Binding-site contacts:
Ligand atom OD2 contacts residue GLN245 of chain 1.D at 3.7 Å.
Ligand atom CB contacts residue THR176 of chain 1.D at 3.9 Å.
Ligand atom C contacts residue THR176 of chain 1.D at 4.5 Å.
Ligand atom OD1 contacts residue LEU289 of chain 1.D at 3.8 Å.
Ligand atom OD2 contacts residue ARG243 of chain 1.D at 2.9 Å (salt-bridge).
Ligand atom O contacts residue LYS93 of chain 1.E at 3.2 Å (salt-bridge).
Ligand atom CB contacts residue LEU289 of chain 1.D at 3.5 Å (hydrophobic).
Ligand atom CB contacts residue GLN245 of chain 1.D at 4.4 Å.
Ligand atom O contacts residue ARG114 of chain 1.D at 3.5 Å (salt-bridge).
Ligand atom OD1 contacts residue ARG243 of chain 1.D at 3.1 Å (salt-bridge).
Ligand atom OXT contacts residue ARG175 of chain 1.D at 2.9 Å (salt-bridge).
Ligand atom OD1 contacts residue PRO290 of chain 1.D at 3.8 Å.
Ligand atom CA contacts residue THR176 of chain 1.D at 4.0 Å.
Ligand atom N contacts residue LEU289 of chain 1.D at 2.6 Å (h-bond).
Ligand atom O contacts residue PO41 of chain 1.N at 2.8 Å (h-bond).
Ligand atom OD2 contacts residue PRO290 of chain 1.D at 3.9 Å.
Ligand atom CA contacts residue LEU289 of chain 1.D at 3.4 Å (hydrophobic).
Ligand atom OD2 contacts residue LYS93 of chain 1.E at 3.3 Å (salt-bridge).
Ligand atom OD2 contacts residue LEU289 of chain 1.D at 4.3 Å.
Ligand atom OXT contacts residue HIS142 of chain 1.D at 3.8 Å.
Ligand atom C contacts residue ARG175 of chain 1.D at 3.8 Å.
Ligand atom C contacts residue ARG114 of chain 1.D at 4.0 Å.
Ligand atom OXT contacts residue ARG114 of chain 1.D at 4.4 Å.
Ligand atom CG contacts residue PRO290 of chain 1.D at 3.9 Å (hydrophobic).
Ligand atom O contacts residue ARG175 of chain 1.D at 3.2 Å (salt-bridge).
Ligand atom N contacts residue LYS93 of chain 1.E at 3.7 Å.
Ligand atom CG contacts residue ARG243 of chain 1.D at 3.7 Å.
Ligand atom C contacts residue PO41 of chain 1.N at 3.6 Å.
Ligand atom CG contacts residue GLN245 of chain 1.D at 3.5 Å.
Ligand atom CA contacts residue PO41 of chain 1.N at 3.6 Å.
Ligand atom N contacts residue PRO290 of chain 1.D at 3.5 Å.
Ligand atom OD1 contacts residue GLN245 of chain 1.D at 3.2 Å (h-bond).
Ligand atom CG contacts residue LEU289 of chain 1.D at 3.7 Å (hydrophobic).
Ligand atom C contacts residue LYS93 of chain 1.E at 4.2 Å.
Ligand atom C contacts residue HIS142 of chain 1.D at 4.1 Å.
Ligand atom CG contacts residue LYS93 of chain 1.E at 4.4 Å.
Ligand atom N contacts residue PO41 of chain 1.N at 2.7 Å (h-bond).
Ligand atom CB contacts residue PRO288 of chain 1.D at 4.3 Å (hydrophobic).
Ligand atom OXT contacts residue THR176 of chain 1.D at 4.0 Å.
Ligand atom CA contacts residue HIS142 of chain 1.D at 4.4 Å.

A small-molecule ligand and the protein it binds are described below.
Small molecule (SMILES): N[C@@H](CC(=O)O)C(=O)O

Sequence of chain 1.D:
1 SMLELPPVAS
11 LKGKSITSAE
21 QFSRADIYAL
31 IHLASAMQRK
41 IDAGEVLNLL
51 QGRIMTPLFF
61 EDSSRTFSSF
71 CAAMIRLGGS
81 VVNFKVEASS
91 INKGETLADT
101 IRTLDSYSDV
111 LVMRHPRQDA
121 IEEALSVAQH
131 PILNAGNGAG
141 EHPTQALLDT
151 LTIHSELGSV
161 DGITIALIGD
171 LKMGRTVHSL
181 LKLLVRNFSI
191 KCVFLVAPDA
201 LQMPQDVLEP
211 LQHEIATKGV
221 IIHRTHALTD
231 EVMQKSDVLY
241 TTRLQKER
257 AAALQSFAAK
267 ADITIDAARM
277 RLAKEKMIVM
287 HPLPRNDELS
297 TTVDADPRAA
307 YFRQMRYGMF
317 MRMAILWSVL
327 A

Sequence of chain 1.E:
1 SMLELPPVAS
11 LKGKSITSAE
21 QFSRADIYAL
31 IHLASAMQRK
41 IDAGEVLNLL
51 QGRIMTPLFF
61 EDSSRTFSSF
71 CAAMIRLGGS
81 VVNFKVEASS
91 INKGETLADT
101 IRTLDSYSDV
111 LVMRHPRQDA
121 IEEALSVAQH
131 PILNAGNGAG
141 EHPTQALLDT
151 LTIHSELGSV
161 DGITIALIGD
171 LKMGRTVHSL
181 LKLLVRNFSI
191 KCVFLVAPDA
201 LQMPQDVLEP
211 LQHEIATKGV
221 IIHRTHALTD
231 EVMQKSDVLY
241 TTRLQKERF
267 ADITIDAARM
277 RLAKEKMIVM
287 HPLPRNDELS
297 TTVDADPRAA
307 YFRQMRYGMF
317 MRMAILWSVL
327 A